Sequence of chain 55.C:
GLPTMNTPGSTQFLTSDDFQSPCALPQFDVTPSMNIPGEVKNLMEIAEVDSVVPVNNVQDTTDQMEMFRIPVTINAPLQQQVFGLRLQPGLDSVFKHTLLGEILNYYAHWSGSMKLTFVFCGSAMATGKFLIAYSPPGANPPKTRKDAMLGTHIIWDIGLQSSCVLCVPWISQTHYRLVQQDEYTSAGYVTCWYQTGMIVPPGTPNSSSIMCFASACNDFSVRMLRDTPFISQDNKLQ

Sequence of chain 54.A:
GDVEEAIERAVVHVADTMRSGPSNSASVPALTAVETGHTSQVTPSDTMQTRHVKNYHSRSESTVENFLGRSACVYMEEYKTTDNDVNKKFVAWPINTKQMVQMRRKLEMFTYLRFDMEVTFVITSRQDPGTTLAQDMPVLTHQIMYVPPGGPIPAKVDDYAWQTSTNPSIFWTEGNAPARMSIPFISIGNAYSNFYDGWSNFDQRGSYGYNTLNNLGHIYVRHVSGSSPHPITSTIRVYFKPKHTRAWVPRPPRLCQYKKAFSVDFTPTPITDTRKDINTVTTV

Binding-site contacts:
Ligand atom N2 contacts residue W711 of chain 54.F at 2.9 Å.
Ligand atom C6C contacts residue ILE186 of chain 54.A at 3.9 Å (hydrophobic).
Ligand atom N3A contacts residue TYR146 of chain 54.A at 4.0 Å.
Ligand atom C3 contacts residue W711 of chain 54.F at 3.2 Å.
Ligand atom O1 contacts residue THR97 of chain 54.A at 3.4 Å (h-bond).
Ligand atom C1C contacts residue THR97 of chain 54.A at 3.9 Å.
Ligand atom C3B contacts residue ILE219 of chain 54.A at 3.8 Å (hydrophobic).
Ligand atom C4B contacts residue ILE183 of chain 54.A at 4.0 Å (hydrophobic).
Ligand atom C3C contacts residue LEU216 of chain 54.A at 3.7 Å (hydrophobic).
Ligand atom C4C contacts residue MET117 of chain 54.A at 3.9 Å (hydrophobic).
Ligand atom C2B contacts residue ILE219 of chain 54.A at 3.8 Å (hydrophobic).
Ligand atom C5A contacts residue ILE170 of chain 54.A at 3.8 Å (hydrophobic).
Ligand atom C31 contacts residue W711 of chain 54.F at 3.0 Å.
Ligand atom O1B contacts residue ILE95 of chain 54.A at 3.6 Å.
Ligand atom C6B contacts residue TYR146 of chain 54.A at 3.8 Å (hydrophobic).
Ligand atom N3A contacts residue MET181 of chain 54.A at 3.3 Å.
Ligand atom N2 contacts residue THR97 of chain 54.A at 3.7 Å.
Ligand atom O1A contacts residue PHE121 of chain 54.A at 4.0 Å.
Ligand atom C2C contacts residue LEU216 of chain 54.A at 3.7 Å (hydrophobic).
Ligand atom C4A contacts residue LEU14 of chain 55.C at 4.0 Å (hydrophobic).
Ligand atom O1 contacts residue W711 of chain 54.F at 3.7 Å.
Ligand atom C5A contacts residue PRO168 of chain 54.A at 4.0 Å (hydrophobic).
Ligand atom C5A contacts residue ILE144 of chain 54.A at 3.7 Å (hydrophobic).
Ligand atom C4A contacts residue MET181 of chain 54.A at 3.6 Å (hydrophobic).
Ligand atom N3A contacts residue ALA24 of chain 54.C at 3.8 Å.
Ligand atom C2A contacts residue MET181 of chain 54.A at 3.7 Å (hydrophobic).
Ligand atom C5B contacts residue ILE183 of chain 54.A at 3.7 Å (hydrophobic).
Ligand atom C1B contacts residue ILE183 of chain 54.A at 4.0 Å (hydrophobic).
Ligand atom C4B contacts residue TYR146 of chain 54.A at 3.7 Å (hydrophobic).
Ligand atom C4 contacts residue TYR192 of chain 54.A at 3.5 Å (hydrophobic).
Ligand atom C3C contacts residue TYR192 of chain 54.A at 4.0 Å (hydrophobic).
Ligand atom C4A contacts residue ALA24 of chain 54.C at 4.0 Å (hydrophobic).
Ligand atom C6B contacts residue ILE183 of chain 54.A at 3.6 Å (hydrophobic).
Ligand atom C2A contacts residue TYR146 of chain 54.A at 3.7 Å (hydrophobic).
Ligand atom C5B contacts residue TYR146 of chain 54.A at 3.4 Å (hydrophobic).
Ligand atom C31 contacts residue ASN214 of chain 54.A at 3.3 Å.
Ligand atom C2C contacts residue THR97 of chain 54.A at 3.9 Å.
Ligand atom C4A contacts residue ILE170 of chain 54.A at 3.9 Å (hydrophobic).
Ligand atom C31 contacts residue LEU216 of chain 54.A at 3.4 Å (hydrophobic).
Ligand atom C1C contacts residue PHE115 of chain 54.A at 3.9 Å (hydrophobic).

The protein below binds the small molecule below.
Small molecule (SMILES): Cc1cc(CCCCCCCOc2ccc(C3=NCCO3)cc2)on1

Sequence of chain 54.C:
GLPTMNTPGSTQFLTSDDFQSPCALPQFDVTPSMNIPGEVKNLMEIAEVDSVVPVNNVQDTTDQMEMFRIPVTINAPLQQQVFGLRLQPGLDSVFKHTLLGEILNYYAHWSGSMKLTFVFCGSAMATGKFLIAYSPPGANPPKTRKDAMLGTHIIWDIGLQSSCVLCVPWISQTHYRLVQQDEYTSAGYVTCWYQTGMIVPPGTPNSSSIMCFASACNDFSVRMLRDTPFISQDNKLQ